Binding-site contacts:
Ligand atom O contacts residue LYS48 of chain 1.G at 3.7 Å.
Ligand atom CZ contacts residue ASN123 of chain 1.F at 4.0 Å.
Ligand atom OE1 contacts residue ASP253 of chain 1.G at 3.4 Å (salt-bridge).
Ligand atom CG1 contacts residue LEU251 of chain 1.G at 4.0 Å (hydrophobic).
Ligand atom NE2 contacts residue GLY47 of chain 1.G at 2.9 Å (h-bond).
Ligand atom NE2 contacts residue PRO45 of chain 1.G at 3.9 Å.
Ligand atom CB contacts residue LEU251 of chain 1.G at 3.5 Å (hydrophobic).
Ligand atom CG2 contacts residue LEU251 of chain 1.G at 3.8 Å (hydrophobic).
Ligand atom CG2 contacts residue TRP252 of chain 1.G at 3.5 Å (hydrophobic).
Ligand atom CE2 contacts residue ASN123 of chain 1.F at 3.5 Å.
Ligand atom NE2 contacts residue ILE49 of chain 1.G at 3.6 Å.
Ligand atom CB contacts residue GLY47 of chain 1.G at 3.6 Å.
Ligand atom NE2 contacts residue TRP252 of chain 1.G at 3.7 Å.
Ligand atom O contacts residue ASN135 of chain 1.G at 3.6 Å (h-bond).
Ligand atom CZ contacts residue ILE122 of chain 1.F at 3.6 Å (hydrophobic).
Ligand atom CA contacts residue GLY47 of chain 1.G at 3.9 Å.
Ligand atom CD contacts residue THR46 of chain 1.G at 3.8 Å.
Ligand atom OE1 contacts residue THR46 of chain 1.G at 3.4 Å (h-bond).
Ligand atom NE2 contacts residue ASP253 of chain 1.G at 3.8 Å.
Ligand atom CG1 contacts residue GLY250 of chain 1.G at 3.4 Å.
Ligand atom CG1 contacts residue LEU187 of chain 1.G at 3.9 Å (hydrophobic).
Ligand atom CG contacts residue GLY47 of chain 1.G at 3.6 Å.
Ligand atom CA contacts residue LYS48 of chain 1.G at 3.7 Å.
Ligand atom N contacts residue LEU251 of chain 1.G at 3.1 Å (h-bond).
Ligand atom C contacts residue LEU251 of chain 1.G at 3.6 Å (hydrophobic).
Ligand atom CD2 contacts residue ASN123 of chain 1.F at 3.6 Å.
Ligand atom CD contacts residue TRP252 of chain 1.G at 3.7 Å (hydrophobic).
Ligand atom OH contacts residue ILE122 of chain 1.F at 3.7 Å.
Ligand atom N contacts residue GLY47 of chain 1.G at 3.9 Å.
Ligand atom CD contacts residue ASN135 of chain 1.G at 3.9 Å.
Ligand atom CA contacts residue LEU251 of chain 1.G at 3.3 Å (hydrophobic).
Ligand atom CG contacts residue ASN135 of chain 1.G at 3.4 Å.
Ligand atom O contacts residue LEU251 of chain 1.G at 3.9 Å.
Ligand atom CG contacts residue ILE49 of chain 1.G at 3.8 Å (hydrophobic).
Ligand atom CD1 contacts residue ILE122 of chain 1.F at 3.6 Å (hydrophobic).
Ligand atom OE1 contacts residue TRP252 of chain 1.G at 3.7 Å.
Ligand atom CE1 contacts residue ILE122 of chain 1.F at 3.7 Å (hydrophobic).
Ligand atom CD contacts residue GLY47 of chain 1.G at 3.6 Å.
Ligand atom N contacts residue LYS48 of chain 1.G at 3.3 Å (salt-bridge).
Ligand atom CG1 contacts residue ILE136 of chain 1.G at 3.7 Å (hydrophobic).

Sequence of chain 1.F:
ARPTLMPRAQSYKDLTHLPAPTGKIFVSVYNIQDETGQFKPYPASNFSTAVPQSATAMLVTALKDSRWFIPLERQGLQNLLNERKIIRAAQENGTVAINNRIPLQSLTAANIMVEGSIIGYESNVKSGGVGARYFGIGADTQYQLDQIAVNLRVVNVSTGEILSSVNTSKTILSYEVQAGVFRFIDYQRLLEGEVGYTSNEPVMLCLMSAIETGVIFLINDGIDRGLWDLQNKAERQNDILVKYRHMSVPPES

The protein below binds the small molecule below.
Small molecule (SMILES): CC(C)[C@H](N)C(=O)N[C@H](C(=O)N1CCC[C@H]1C(=O)N[C@@H](CCC(N)=O)C(=O)N[C@@H](Cc1ccc(O)cc1)C(=O)NCC=O)C(C)C

Sequence of chain 1.G:
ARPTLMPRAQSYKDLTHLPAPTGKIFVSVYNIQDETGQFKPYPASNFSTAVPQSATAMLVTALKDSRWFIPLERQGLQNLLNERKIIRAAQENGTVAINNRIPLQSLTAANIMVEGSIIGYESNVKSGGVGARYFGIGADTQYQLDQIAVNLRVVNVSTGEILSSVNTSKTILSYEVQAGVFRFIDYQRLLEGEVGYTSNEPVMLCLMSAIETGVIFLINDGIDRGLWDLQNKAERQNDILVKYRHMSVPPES